Sequence of chain 1.B:
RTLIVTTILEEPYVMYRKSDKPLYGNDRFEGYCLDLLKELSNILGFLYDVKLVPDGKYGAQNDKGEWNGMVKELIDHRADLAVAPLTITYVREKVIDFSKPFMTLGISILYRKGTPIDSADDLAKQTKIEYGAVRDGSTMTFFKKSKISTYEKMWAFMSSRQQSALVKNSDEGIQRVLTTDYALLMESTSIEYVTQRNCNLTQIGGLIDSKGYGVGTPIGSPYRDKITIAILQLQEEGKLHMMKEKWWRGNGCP

A protein and the small-molecule ligand that binds it are described below.
Small molecule (SMILES): C=C(C)[C@H]1CN[C@H](C(=O)O)[C@H]1CC(=O)O

Binding-site contacts:
Ligand atom O contacts residue TYR61 of chain 1.B at 3.7 Å.
Ligand atom OXT contacts residue GLY140 of chain 1.B at 3.7 Å.
Ligand atom OD2 contacts residue THR142 of chain 1.B at 3.0 Å (h-bond).
Ligand atom N contacts residue GLU190 of chain 1.B at 2.8 Å (salt-bridge).
Ligand atom CG1 contacts residue THR142 of chain 1.B at 3.2 Å.
Ligand atom CG2 contacts residue TYR61 of chain 1.B at 3.3 Å (hydrophobic).
Ligand atom O contacts residue LEU89 of chain 1.B at 3.7 Å.
Ligand atom CD2 contacts residue SER173 of chain 1.B at 3.8 Å.
Ligand atom CG1 contacts residue SER141 of chain 1.B at 4.2 Å.
Ligand atom OXT contacts residue SER141 of chain 1.B at 2.9 Å (h-bond).
Ligand atom OD2 contacts residue GLY140 of chain 1.B at 3.2 Å.
Ligand atom CD contacts residue GLU190 of chain 1.B at 3.5 Å.
Ligand atom C contacts residue SER141 of chain 1.B at 3.4 Å.
Ligand atom CD contacts residue PRO88 of chain 1.B at 3.1 Å (hydrophobic).
Ligand atom N contacts residue PRO88 of chain 1.B at 2.9 Å (h-bond).
Ligand atom CD2 contacts residue TYR61 of chain 1.B at 3.2 Å (hydrophobic).
Ligand atom N contacts residue TYR216 of chain 1.B at 3.9 Å.
Ligand atom CG1 contacts residue GLU190 of chain 1.B at 4.0 Å.
Ligand atom OXT contacts residue ARG95 of chain 1.B at 2.7 Å (salt-bridge).
Ligand atom CA contacts residue THR90 of chain 1.B at 3.2 Å.
Ligand atom C contacts residue THR90 of chain 1.B at 3.4 Å.
Ligand atom O contacts residue PRO88 of chain 1.B at 3.4 Å (h-bond).
Ligand atom N contacts residue THR90 of chain 1.B at 3.1 Å (h-bond).
Ligand atom OD1 contacts residue THR142 of chain 1.B at 2.6 Å (h-bond).
Ligand atom O contacts residue THR90 of chain 1.B at 2.9 Å (h-bond).
Ligand atom O contacts residue ARG95 of chain 1.B at 2.9 Å (salt-bridge).
Ligand atom CA contacts residue SER141 of chain 1.B at 3.4 Å.
Ligand atom C contacts residue ARG95 of chain 1.B at 3.3 Å.
Ligand atom CD1 contacts residue VAL137 of chain 1.B at 3.7 Å (hydrophobic).
Ligand atom CG2 contacts residue GLU13 of chain 1.B at 4.2 Å.
Ligand atom CD2 contacts residue GLU13 of chain 1.B at 3.3 Å.
Ligand atom CB contacts residue GLU190 of chain 1.B at 4.1 Å.
Ligand atom CB1 contacts residue GLU190 of chain 1.B at 3.5 Å.
Ligand atom CA contacts residue PRO88 of chain 1.B at 4.1 Å (hydrophobic).
Ligand atom OD2 contacts residue SER141 of chain 1.B at 3.0 Å (h-bond).
Ligand atom OD1 contacts residue GLU190 of chain 1.B at 3.7 Å.
Ligand atom CA contacts residue GLU190 of chain 1.B at 3.5 Å.
Ligand atom CD1 contacts residue TYR61 of chain 1.B at 3.5 Å (hydrophobic).
Ligand atom CG contacts residue TYR61 of chain 1.B at 3.5 Å (hydrophobic).
Ligand atom CD contacts residue TYR61 of chain 1.B at 3.6 Å (hydrophobic).